Sequence of chain 9.A:
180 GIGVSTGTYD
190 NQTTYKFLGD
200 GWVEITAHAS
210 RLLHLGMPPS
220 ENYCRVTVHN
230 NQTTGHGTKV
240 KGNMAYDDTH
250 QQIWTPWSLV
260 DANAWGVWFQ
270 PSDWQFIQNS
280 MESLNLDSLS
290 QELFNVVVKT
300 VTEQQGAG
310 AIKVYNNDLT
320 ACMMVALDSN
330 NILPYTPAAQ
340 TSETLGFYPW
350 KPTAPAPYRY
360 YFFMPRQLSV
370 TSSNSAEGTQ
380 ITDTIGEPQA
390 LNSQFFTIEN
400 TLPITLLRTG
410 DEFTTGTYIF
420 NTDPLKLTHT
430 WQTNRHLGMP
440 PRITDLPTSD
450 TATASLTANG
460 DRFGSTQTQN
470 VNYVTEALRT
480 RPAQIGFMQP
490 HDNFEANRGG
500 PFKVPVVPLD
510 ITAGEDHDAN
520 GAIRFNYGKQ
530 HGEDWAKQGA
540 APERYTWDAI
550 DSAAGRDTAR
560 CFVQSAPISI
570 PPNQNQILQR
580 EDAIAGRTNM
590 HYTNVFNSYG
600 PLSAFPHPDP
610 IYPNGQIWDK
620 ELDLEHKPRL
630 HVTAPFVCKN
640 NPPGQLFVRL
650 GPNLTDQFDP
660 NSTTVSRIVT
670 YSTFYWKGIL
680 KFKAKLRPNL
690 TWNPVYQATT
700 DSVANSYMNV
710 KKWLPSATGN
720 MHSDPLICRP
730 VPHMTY

A small-molecule ligand and the protein it binds are described below.
Small molecule (SMILES): Nc1ccn([C@H]2C[C@H](O)[C@@H](COP(=O)(O)O)O2)c(=O)n1

Binding-site contacts:
Ligand atom C4 contacts residue TRP201 of chain 9.A at 3.3 Å (hydrophobic).
Ligand atom OP1 contacts residue PRO423 of chain 9.A at 3.6 Å.
Ligand atom C3' contacts residue LYS682 of chain 9.A at 3.8 Å.
Ligand atom C1' contacts residue TRP201 of chain 9.A at 4.5 Å (hydrophobic).
Ligand atom C5' contacts residue TRP201 of chain 9.A at 3.5 Å (hydrophobic).
Ligand atom C3' contacts residue TRP201 of chain 9.A at 4.1 Å (hydrophobic).
Ligand atom N1 contacts residue TRP201 of chain 9.A at 4.0 Å.
Ligand atom O2 contacts residue LYS682 of chain 9.A at 4.2 Å.
Ligand atom N4 contacts residue TRP201 of chain 9.A at 3.8 Å.
Ligand atom N3 contacts residue TRP201 of chain 9.A at 3.6 Å.
Ligand atom C2' contacts residue LYS682 of chain 9.A at 3.6 Å.
Ligand atom O2 contacts residue LEU197 of chain 9.A at 4.0 Å.
Ligand atom C1' contacts residue LYS682 of chain 9.A at 4.5 Å.
Ligand atom O2 contacts residue TRP201 of chain 9.A at 4.3 Å.
Ligand atom N4 contacts residue GLY198 of chain 9.A at 3.8 Å.
Ligand atom C2 contacts residue TRP201 of chain 9.A at 3.9 Å (hydrophobic).
Ligand atom O3' contacts residue LYS682 of chain 9.A at 3.1 Å (salt-bridge).
Ligand atom O4' contacts residue TRP201 of chain 9.A at 4.5 Å.
Ligand atom C4' contacts residue TRP201 of chain 9.A at 4.3 Å (hydrophobic).
Ligand atom C6 contacts residue TRP201 of chain 9.A at 3.5 Å (hydrophobic).
Ligand atom N4 contacts residue ASP199 of chain 9.A at 4.0 Å.
Ligand atom O5' contacts residue TRP201 of chain 9.A at 3.6 Å.
Ligand atom C5 contacts residue TRP201 of chain 9.A at 3.4 Å (hydrophobic).
Ligand atom C2' contacts residue TRP201 of chain 9.A at 3.6 Å (hydrophobic).